Binding-site contacts:
Ligand atom C4 contacts residue ASN119 of chain 1.B at 4.2 Å.
Ligand atom C8 contacts residue THR121 of chain 1.B at 3.7 Å.
Ligand atom O4 contacts residue ASN122 of chain 1.B at 4.0 Å.
Ligand atom C2 contacts residue ASN122 of chain 1.B at 4.4 Å.
Ligand atom C1 contacts residue ASN122 of chain 1.B at 3.7 Å.
Ligand atom O5 contacts residue ASN119 of chain 1.B at 2.4 Å (h-bond).
Ligand atom N2 contacts residue THR121 of chain 1.B at 3.6 Å.
Ligand atom N2 contacts residue ASN119 of chain 1.B at 2.9 Å (h-bond).
Ligand atom C7 contacts residue THR121 of chain 1.B at 4.1 Å.
Ligand atom C2 contacts residue ASN119 of chain 1.B at 2.5 Å.
Ligand atom O7 contacts residue ASN119 of chain 1.B at 4.4 Å.
Ligand atom O5 contacts residue ASN122 of chain 1.B at 3.8 Å.
Ligand atom C3 contacts residue ASN119 of chain 1.B at 3.8 Å.
Ligand atom C7 contacts residue ASN119 of chain 1.B at 3.9 Å.
Ligand atom C1 contacts residue ASN119 of chain 1.B at 1.4 Å.
Ligand atom C4 contacts residue ASN122 of chain 1.B at 4.1 Å.
Ligand atom C8 contacts residue ALA120 of chain 1.B at 3.6 Å (hydrophobic).
Ligand atom C5 contacts residue ASN122 of chain 1.B at 3.7 Å.
Ligand atom C3 contacts residue ASN122 of chain 1.B at 3.7 Å.
Ligand atom C5 contacts residue ASN119 of chain 1.B at 3.7 Å.

Sequence of chain 1.B:
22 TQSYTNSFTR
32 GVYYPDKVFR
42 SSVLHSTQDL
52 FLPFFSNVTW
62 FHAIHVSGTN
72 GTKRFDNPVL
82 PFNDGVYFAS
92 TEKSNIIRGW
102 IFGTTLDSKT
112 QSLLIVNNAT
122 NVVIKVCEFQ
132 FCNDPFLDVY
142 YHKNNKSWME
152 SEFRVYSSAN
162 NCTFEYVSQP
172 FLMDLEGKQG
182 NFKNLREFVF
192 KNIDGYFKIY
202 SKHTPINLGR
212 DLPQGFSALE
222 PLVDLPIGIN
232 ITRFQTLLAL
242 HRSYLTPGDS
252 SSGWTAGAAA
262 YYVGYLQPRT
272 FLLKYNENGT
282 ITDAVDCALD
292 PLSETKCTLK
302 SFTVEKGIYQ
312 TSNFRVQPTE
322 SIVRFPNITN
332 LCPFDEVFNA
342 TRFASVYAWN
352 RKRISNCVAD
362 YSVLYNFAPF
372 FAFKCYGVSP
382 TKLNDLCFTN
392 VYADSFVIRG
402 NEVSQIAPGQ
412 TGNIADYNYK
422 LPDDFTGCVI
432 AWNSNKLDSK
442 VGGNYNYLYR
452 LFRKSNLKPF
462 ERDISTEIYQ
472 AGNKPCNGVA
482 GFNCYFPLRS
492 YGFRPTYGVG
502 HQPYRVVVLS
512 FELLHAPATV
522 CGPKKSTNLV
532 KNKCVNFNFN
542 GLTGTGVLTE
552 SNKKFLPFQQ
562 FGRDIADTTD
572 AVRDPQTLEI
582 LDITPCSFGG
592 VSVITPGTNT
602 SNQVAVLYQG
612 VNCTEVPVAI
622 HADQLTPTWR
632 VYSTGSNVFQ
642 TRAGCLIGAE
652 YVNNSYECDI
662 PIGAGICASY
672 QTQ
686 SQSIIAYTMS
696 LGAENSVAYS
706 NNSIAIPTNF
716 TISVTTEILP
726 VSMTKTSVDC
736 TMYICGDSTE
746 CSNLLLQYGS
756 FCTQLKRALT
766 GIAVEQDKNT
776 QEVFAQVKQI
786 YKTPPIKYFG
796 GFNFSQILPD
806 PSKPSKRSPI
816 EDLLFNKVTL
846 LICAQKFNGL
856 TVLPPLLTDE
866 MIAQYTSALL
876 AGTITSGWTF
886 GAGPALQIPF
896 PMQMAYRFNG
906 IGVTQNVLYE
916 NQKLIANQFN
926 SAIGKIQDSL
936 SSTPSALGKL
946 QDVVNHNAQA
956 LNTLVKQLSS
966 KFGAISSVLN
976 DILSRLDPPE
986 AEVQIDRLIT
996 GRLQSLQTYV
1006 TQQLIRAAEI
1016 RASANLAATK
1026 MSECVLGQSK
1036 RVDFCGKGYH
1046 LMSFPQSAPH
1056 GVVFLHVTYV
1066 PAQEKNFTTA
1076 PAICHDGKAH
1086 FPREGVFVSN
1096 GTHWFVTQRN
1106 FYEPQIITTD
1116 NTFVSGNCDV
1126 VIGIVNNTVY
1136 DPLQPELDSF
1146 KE

This protein binds this small molecule.
Small molecule (SMILES): CC(=O)N[C@@H]1[C@@H](O)[C@H](O)[C@@H](CO)O[C@H]1O